This small molecule binds to this protein.
Small molecule (SMILES): CC(=O)N[C@H]1[C@H](O[C@H]2[C@H](O)[C@@H](NC(C)=O)CO[C@@H]2CO)O[C@H](CO)[C@@H](O[C@@H]2O[C@H](CO)[C@@H](O)[C@H](O)[C@@H]2O)[C@@H]1O

Binding-site contacts:
Ligand atom C1 contacts residue ILE443 of chain 1.A at 4.3 Å (hydrophobic).
Ligand atom C3 contacts residue ASN444 of chain 1.A at 3.8 Å.
Ligand atom C1 contacts residue ASN444 of chain 1.A at 1.4 Å.
Ligand atom C7 contacts residue ASN444 of chain 1.A at 4.0 Å.
Ligand atom C4 contacts residue ASN444 of chain 1.A at 4.3 Å.
Ligand atom C5 contacts residue ASN444 of chain 1.A at 3.7 Å.
Ligand atom C7 contacts residue PHE347 of chain 1.A at 4.1 Å (hydrophobic).
Ligand atom C8 contacts residue ASN444 of chain 1.A at 4.4 Å.
Ligand atom O5 contacts residue ASN444 of chain 1.A at 2.4 Å (h-bond).
Ligand atom C2 contacts residue ASN444 of chain 1.A at 2.5 Å.
Ligand atom C8 contacts residue PHE347 of chain 1.A at 3.6 Å (hydrophobic).
Ligand atom N2 contacts residue ASN444 of chain 1.A at 2.9 Å (h-bond).
Ligand atom N2 contacts residue PHE347 of chain 1.A at 4.4 Å.

Sequence of chain 1.A:
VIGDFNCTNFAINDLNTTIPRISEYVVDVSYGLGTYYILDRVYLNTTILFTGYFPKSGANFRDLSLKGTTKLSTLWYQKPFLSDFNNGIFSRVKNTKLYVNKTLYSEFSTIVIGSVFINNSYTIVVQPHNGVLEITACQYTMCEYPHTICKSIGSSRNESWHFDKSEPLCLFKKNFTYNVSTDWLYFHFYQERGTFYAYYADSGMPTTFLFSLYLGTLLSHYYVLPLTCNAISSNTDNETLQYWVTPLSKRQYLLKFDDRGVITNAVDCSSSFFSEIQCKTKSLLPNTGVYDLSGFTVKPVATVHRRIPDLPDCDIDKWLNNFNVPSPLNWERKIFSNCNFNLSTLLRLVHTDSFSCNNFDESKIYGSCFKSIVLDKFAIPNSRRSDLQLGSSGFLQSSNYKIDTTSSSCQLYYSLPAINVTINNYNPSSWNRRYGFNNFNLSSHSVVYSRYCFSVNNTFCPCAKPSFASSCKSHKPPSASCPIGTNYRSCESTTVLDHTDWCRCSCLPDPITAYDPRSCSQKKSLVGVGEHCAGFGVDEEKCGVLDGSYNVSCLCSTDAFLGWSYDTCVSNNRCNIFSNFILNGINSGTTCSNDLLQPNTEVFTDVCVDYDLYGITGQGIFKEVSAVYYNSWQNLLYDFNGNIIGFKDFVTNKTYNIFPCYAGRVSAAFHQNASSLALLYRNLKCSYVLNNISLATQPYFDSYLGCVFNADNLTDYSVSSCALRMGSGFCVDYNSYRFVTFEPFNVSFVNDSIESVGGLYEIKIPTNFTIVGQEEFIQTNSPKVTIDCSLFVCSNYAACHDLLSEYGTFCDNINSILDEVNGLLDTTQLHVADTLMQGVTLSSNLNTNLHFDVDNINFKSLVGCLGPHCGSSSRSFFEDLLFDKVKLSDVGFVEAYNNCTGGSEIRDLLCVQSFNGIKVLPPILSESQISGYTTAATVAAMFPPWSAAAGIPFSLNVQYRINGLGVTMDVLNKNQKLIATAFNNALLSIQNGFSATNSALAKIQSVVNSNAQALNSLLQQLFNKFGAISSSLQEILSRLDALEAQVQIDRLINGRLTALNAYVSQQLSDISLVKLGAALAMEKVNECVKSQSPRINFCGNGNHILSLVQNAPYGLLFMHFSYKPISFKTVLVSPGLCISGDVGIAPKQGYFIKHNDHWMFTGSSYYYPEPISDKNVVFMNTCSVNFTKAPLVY